A protein and the small-molecule ligand that binds it are described below.
Small molecule (SMILES): CC(=O)N[C@@H]1[C@@H](O)[C@H](O)[C@@H](CO)O[C@H]1O

Sequence of chain 1.A:
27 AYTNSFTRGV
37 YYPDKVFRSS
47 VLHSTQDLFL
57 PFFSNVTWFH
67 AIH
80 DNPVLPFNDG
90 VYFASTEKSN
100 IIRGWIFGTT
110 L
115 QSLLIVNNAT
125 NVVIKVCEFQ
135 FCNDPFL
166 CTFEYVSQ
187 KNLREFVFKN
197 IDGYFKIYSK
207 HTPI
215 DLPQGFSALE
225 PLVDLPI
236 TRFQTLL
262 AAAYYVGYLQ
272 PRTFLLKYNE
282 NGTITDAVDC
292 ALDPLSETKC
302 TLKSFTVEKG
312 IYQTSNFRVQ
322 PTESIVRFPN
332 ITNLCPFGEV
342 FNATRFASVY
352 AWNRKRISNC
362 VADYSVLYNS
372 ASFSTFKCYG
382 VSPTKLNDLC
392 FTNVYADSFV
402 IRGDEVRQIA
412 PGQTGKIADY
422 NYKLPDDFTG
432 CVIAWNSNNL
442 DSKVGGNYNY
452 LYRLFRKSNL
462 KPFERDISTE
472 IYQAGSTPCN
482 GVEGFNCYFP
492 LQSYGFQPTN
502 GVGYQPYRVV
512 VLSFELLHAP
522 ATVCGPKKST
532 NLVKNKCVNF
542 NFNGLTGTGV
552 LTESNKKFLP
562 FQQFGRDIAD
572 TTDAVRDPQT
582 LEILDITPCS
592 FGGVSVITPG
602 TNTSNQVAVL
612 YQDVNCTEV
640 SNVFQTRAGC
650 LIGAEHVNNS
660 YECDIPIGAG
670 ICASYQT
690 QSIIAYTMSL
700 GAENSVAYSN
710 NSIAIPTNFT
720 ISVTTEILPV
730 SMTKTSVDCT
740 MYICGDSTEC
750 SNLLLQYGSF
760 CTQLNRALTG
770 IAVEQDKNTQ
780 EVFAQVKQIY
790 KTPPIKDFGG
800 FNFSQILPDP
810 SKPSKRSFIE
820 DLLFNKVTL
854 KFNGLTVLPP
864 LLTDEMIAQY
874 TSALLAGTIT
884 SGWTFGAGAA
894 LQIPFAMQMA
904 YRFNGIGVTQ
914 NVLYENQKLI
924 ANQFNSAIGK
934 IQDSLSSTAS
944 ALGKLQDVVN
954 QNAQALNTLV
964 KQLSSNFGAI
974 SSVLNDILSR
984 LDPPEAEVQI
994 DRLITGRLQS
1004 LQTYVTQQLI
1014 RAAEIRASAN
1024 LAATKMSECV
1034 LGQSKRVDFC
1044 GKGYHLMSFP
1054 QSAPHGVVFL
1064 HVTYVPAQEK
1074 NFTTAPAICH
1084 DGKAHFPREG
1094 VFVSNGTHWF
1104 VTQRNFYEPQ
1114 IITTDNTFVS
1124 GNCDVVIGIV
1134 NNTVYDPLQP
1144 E

Binding-site contacts:
Ligand atom O5 contacts residue GLN804 of chain 1.A at 3.9 Å.
Ligand atom C2 contacts residue SER803 of chain 1.A at 4.4 Å.
Ligand atom C5 contacts residue GLN804 of chain 1.A at 4.2 Å.
Ligand atom C7 contacts residue ASN801 of chain 1.A at 3.4 Å.
Ligand atom N2 contacts residue SER803 of chain 1.A at 4.2 Å.
Ligand atom O7 contacts residue ASN801 of chain 1.A at 3.5 Å (h-bond).
Ligand atom C1 contacts residue ASN801 of chain 1.A at 1.4 Å.
Ligand atom N2 contacts residue ASN801 of chain 1.A at 2.9 Å (h-bond).
Ligand atom O5 contacts residue SER803 of chain 1.A at 4.5 Å.
Ligand atom C1 contacts residue SER803 of chain 1.A at 3.7 Å.
Ligand atom C2 contacts residue ASN801 of chain 1.A at 2.4 Å.
Ligand atom C5 contacts residue ASN801 of chain 1.A at 3.7 Å.
Ligand atom O5 contacts residue ASN801 of chain 1.A at 2.3 Å (h-bond).
Ligand atom C6 contacts residue GLN804 of chain 1.A at 3.7 Å.
Ligand atom C4 contacts residue ASN801 of chain 1.A at 4.2 Å.
Ligand atom C3 contacts residue ASN801 of chain 1.A at 3.7 Å.
Ligand atom C8 contacts residue ASN801 of chain 1.A at 4.5 Å.
Ligand atom O6 contacts residue GLN804 of chain 1.A at 4.0 Å.